A protein and the small-molecule ligand that binds it are described below.
Small molecule (SMILES): CC(=O)N[C@@H]1[C@@H](O)[C@H](O)[C@@H](CO)O[C@H]1O

Sequence of chain 1.E:
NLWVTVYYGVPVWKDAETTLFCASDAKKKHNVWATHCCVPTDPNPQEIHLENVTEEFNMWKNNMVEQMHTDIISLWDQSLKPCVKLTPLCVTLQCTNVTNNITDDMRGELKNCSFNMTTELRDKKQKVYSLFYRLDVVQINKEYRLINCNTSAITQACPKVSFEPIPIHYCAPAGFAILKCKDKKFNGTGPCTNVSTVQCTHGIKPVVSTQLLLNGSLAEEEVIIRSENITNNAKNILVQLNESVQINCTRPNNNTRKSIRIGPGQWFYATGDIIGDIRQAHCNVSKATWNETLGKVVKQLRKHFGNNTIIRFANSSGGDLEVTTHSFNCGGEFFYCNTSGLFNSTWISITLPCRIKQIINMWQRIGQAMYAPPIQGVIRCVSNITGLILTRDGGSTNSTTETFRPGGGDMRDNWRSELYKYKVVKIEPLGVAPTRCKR

Binding-site contacts:
Ligand atom O5 contacts residue ASN278 of chain 1.E at 2.4 Å (h-bond).
Ligand atom C1 contacts residue ASN278 of chain 1.E at 1.4 Å.
Ligand atom O6 contacts residue ASN281 of chain 1.E at 3.7 Å.
Ligand atom C7 contacts residue ASN278 of chain 1.E at 3.3 Å.
Ligand atom O5 contacts residue THR280 of chain 1.E at 4.2 Å.
Ligand atom C3 contacts residue ASN278 of chain 1.E at 3.8 Å.
Ligand atom O5 contacts residue ASN281 of chain 1.E at 3.6 Å.
Ligand atom C1 contacts residue ASN281 of chain 1.E at 4.4 Å.
Ligand atom C6 contacts residue THR280 of chain 1.E at 3.7 Å.
Ligand atom C5 contacts residue THR280 of chain 1.E at 3.8 Å.
Ligand atom C2 contacts residue ASN278 of chain 1.E at 2.5 Å.
Ligand atom N2 contacts residue ASN278 of chain 1.E at 2.9 Å (h-bond).
Ligand atom C6 contacts residue ASN281 of chain 1.E at 4.2 Å.
Ligand atom C5 contacts residue ASN278 of chain 1.E at 3.7 Å.
Ligand atom O7 contacts residue ASN278 of chain 1.E at 2.9 Å (h-bond).
Ligand atom C4 contacts residue ASN278 of chain 1.E at 4.2 Å.